The small molecule below binds the protein below.
Small molecule (SMILES): C[C@@H]1CN(C(=O)c2cccn2C)CCN1C(=O)NCC1CC1

Sequence of chain 1.A:
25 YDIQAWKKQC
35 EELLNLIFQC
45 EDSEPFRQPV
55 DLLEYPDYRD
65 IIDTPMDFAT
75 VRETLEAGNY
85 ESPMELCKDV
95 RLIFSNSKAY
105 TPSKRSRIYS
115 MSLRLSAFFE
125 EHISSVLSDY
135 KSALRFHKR

Binding-site contacts:
Ligand atom C5 contacts residue PRO49 of chain 1.A at 3.9 Å (hydrophobic).
Ligand atom N2 contacts residue TYR62 of chain 1.A at 3.7 Å.
Ligand atom C5 contacts residue TYR62 of chain 1.A at 3.8 Å (hydrophobic).
Ligand atom C9 contacts residue TYR62 of chain 1.A at 3.6 Å (hydrophobic).
Ligand atom C13 contacts residue ILE112 of chain 1.A at 3.9 Å (hydrophobic).
Ligand atom C10 contacts residue PRO49 of chain 1.A at 3.4 Å (hydrophobic).
Ligand atom C5 contacts residue PHE50 of chain 1.A at 3.9 Å (hydrophobic).
Ligand atom C16 contacts residue TYR59 of chain 1.A at 3.9 Å (hydrophobic).
Ligand atom C7 contacts residue VAL54 of chain 1.A at 3.9 Å (hydrophobic).
Ligand atom C7 contacts residue GLN52 of chain 1.A at 3.3 Å.
Ligand atom C7 contacts residue PHE50 of chain 1.A at 3.7 Å (hydrophobic).
Ligand atom C9 contacts residue ILE97 of chain 1.A at 3.2 Å (hydrophobic).
Ligand atom C7 contacts residue PRO49 of chain 1.A at 3.3 Å (hydrophobic).
Ligand atom N3 contacts residue TYR59 of chain 1.A at 3.9 Å.
Ligand atom N2 contacts residue PHE50 of chain 1.A at 3.5 Å.
Ligand atom C8 contacts residue MET70 of chain 1.A at 3.1 Å (hydrophobic).
Ligand atom C4 contacts residue VAL54 of chain 1.A at 4.0 Å (hydrophobic).
Ligand atom C15 contacts residue TYR59 of chain 1.A at 2.8 Å (hydrophobic).
Ligand atom C1 contacts residue VAL54 of chain 1.A at 3.8 Å (hydrophobic).
Ligand atom C9 contacts residue PHE50 of chain 1.A at 3.7 Å (hydrophobic).
Ligand atom C1 contacts residue TYR59 of chain 1.A at 3.7 Å (hydrophobic).
Ligand atom C14 contacts residue TYR59 of chain 1.A at 2.6 Å (hydrophobic).
Ligand atom O1 contacts residue TYR62 of chain 1.A at 2.9 Å (h-bond).
Ligand atom C6 contacts residue VAL54 of chain 1.A at 3.2 Å (hydrophobic).
Ligand atom C12 contacts residue TYR59 of chain 1.A at 2.9 Å (hydrophobic).
Ligand atom O2 contacts residue TYR59 of chain 1.A at 2.9 Å (h-bond).
Ligand atom C8 contacts residue PHE50 of chain 1.A at 3.8 Å (hydrophobic).
Ligand atom C10 contacts residue ILE112 of chain 1.A at 3.7 Å (hydrophobic).
Ligand atom C2 contacts residue TYR59 of chain 1.A at 4.0 Å (hydrophobic).
Ligand atom N4 contacts residue TYR59 of chain 1.A at 2.7 Å (h-bond).
Ligand atom C13 contacts residue TYR59 of chain 1.A at 3.1 Å (hydrophobic).
Ligand atom C4 contacts residue TYR62 of chain 1.A at 3.6 Å (hydrophobic).
Ligand atom C6 contacts residue PRO49 of chain 1.A at 3.1 Å (hydrophobic).
Ligand atom N2 contacts residue MET70 of chain 1.A at 3.9 Å.
Ligand atom O1 contacts residue SER101 of chain 1.A at 4.0 Å.
Ligand atom C9 contacts residue SER101 of chain 1.A at 3.9 Å.
Ligand atom C11 contacts residue PRO49 of chain 1.A at 3.8 Å (hydrophobic).
Ligand atom C5 contacts residue VAL54 of chain 1.A at 3.6 Å (hydrophobic).
Ligand atom C9 contacts residue ASN100 of chain 1.A at 3.9 Å.
Ligand atom C3 contacts residue TYR104 of chain 1.A at 3.9 Å (hydrophobic).